Binding-site contacts:
Ligand atom O5 contacts residue ASN45 of chain 1.C at 2.5 Å (h-bond).
Ligand atom C8 contacts residue PRO42 of chain 1.C at 3.8 Å (hydrophobic).
Ligand atom O5 contacts residue PRO43 of chain 1.C at 3.9 Å.
Ligand atom C8 contacts residue ASN38 of chain 1.C at 3.7 Å.
Ligand atom N2 contacts residue ASN45 of chain 1.C at 2.9 Å (h-bond).
Ligand atom C8 contacts residue VAL44 of chain 1.C at 4.5 Å (hydrophobic).
Ligand atom C1 contacts residue ASN45 of chain 1.C at 1.4 Å.
Ligand atom C7 contacts residue ASN45 of chain 1.C at 3.5 Å.
Ligand atom C3 contacts residue ASN45 of chain 1.C at 3.8 Å.
Ligand atom C4 contacts residue ASN45 of chain 1.C at 4.3 Å.
Ligand atom C8 contacts residue PRO43 of chain 1.C at 3.3 Å (hydrophobic).
Ligand atom C5 contacts residue PRO43 of chain 1.C at 4.2 Å (hydrophobic).
Ligand atom O5 contacts residue ILE174 of chain 1.C at 3.9 Å.
Ligand atom O4 contacts residue PRO42 of chain 1.C at 4.3 Å.
Ligand atom C2 contacts residue ASN45 of chain 1.C at 2.5 Å.
Ligand atom C7 contacts residue PRO43 of chain 1.C at 4.3 Å (hydrophobic).
Ligand atom C7 contacts residue ASN38 of chain 1.C at 4.4 Å.
Ligand atom O7 contacts residue ASN45 of chain 1.C at 4.4 Å.
Ligand atom C2 contacts residue PRO43 of chain 1.C at 4.3 Å (hydrophobic).
Ligand atom C3 contacts residue PRO42 of chain 1.C at 4.3 Å (hydrophobic).
Ligand atom C1 contacts residue PRO43 of chain 1.C at 3.2 Å (hydrophobic).
Ligand atom O7 contacts residue ASN38 of chain 1.C at 4.1 Å.
Ligand atom C5 contacts residue ASN45 of chain 1.C at 3.7 Å.
Ligand atom C8 contacts residue ASN45 of chain 1.C at 3.9 Å.
Ligand atom C6 contacts residue ILE174 of chain 1.C at 4.3 Å (hydrophobic).

This small molecule binds to this protein.
Small molecule (SMILES): CC(=O)N[C@@H]1[C@@H](O)[C@H](O)[C@@H](CO)O[C@H]1O

Sequence of chain 1.C:
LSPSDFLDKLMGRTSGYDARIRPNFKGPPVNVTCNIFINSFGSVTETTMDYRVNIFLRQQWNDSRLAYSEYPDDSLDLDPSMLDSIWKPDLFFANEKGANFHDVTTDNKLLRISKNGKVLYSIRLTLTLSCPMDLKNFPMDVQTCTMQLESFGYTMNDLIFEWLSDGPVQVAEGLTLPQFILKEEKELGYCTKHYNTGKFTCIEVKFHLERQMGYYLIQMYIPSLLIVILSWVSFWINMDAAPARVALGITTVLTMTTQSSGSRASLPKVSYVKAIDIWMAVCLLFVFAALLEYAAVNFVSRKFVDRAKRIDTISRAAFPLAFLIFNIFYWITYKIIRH